Sequence of chain 2.A:
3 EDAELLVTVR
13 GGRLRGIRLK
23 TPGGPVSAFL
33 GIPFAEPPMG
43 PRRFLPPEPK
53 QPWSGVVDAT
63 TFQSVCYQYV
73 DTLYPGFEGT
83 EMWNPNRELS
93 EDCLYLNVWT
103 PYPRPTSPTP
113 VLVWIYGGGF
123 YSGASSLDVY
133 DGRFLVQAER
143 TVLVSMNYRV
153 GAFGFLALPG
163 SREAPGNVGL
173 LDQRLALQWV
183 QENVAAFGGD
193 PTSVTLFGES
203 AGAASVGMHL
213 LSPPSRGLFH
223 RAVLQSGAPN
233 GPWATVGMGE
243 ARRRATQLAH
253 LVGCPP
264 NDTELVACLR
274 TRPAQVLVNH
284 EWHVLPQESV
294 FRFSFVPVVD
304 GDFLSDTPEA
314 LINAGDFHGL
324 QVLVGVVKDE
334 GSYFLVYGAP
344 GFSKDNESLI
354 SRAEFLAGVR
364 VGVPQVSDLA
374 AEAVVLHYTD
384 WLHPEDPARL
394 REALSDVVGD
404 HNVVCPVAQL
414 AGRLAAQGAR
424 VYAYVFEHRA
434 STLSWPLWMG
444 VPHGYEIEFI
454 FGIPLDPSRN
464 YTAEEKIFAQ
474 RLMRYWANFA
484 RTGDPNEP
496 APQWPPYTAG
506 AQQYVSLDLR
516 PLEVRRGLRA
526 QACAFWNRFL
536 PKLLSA

A protein and the small-molecule ligand that binds it are described below.
Small molecule (SMILES): CCOP(=O)(O)N(C)C

Binding-site contacts:
Ligand atom C04 contacts residue ALA203 of chain 2.A at 4.3 Å (hydrophobic).
Ligand atom O06 contacts residue SER202 of chain 2.A at 2.2 Å (h-bond).
Ligand atom O02 contacts residue SER202 of chain 2.A at 2.2 Å (h-bond).
Ligand atom O06 contacts residue HIS446 of chain 2.A at 2.4 Å (h-bond).
Ligand atom C04 contacts residue PHE294 of chain 2.A at 3.5 Å (hydrophobic).
Ligand atom C08 contacts residue PHE337 of chain 2.A at 4.0 Å (hydrophobic).
Ligand atom P01 contacts residue GLY121 of chain 2.A at 3.9 Å.
Ligand atom N03 contacts residue PHE294 of chain 2.A at 4.2 Å.
Ligand atom C04 contacts residue TRP235 of chain 2.A at 3.4 Å (hydrophobic).
Ligand atom P01 contacts residue GLY120 of chain 2.A at 4.0 Å.
Ligand atom C04 contacts residue SER202 of chain 2.A at 2.9 Å.
Ligand atom P01 contacts residue SER202 of chain 2.A at 1.2 Å.
Ligand atom C07 contacts residue HIS446 of chain 2.A at 3.1 Å.
Ligand atom C05 contacts residue PHE294 of chain 2.A at 4.1 Å (hydrophobic).
Ligand atom N03 contacts residue PHE337 of chain 2.A at 4.4 Å.
Ligand atom C05 contacts residue SER202 of chain 2.A at 3.7 Å.
Ligand atom O06 contacts residue PHE337 of chain 2.A at 4.4 Å.
Ligand atom N03 contacts residue PHE296 of chain 2.A at 4.2 Å.
Ligand atom N03 contacts residue SER202 of chain 2.A at 2.4 Å (h-bond).
Ligand atom C05 contacts residue PHE296 of chain 2.A at 3.4 Å (hydrophobic).
Ligand atom C08 contacts residue HIS446 of chain 2.A at 4.1 Å.
Ligand atom O06 contacts residue GLU201 of chain 2.A at 4.0 Å.
Ligand atom C05 contacts residue GLY121 of chain 2.A at 4.2 Å.
Ligand atom C07 contacts residue SER202 of chain 2.A at 3.4 Å.
Ligand atom O02 contacts residue GLY121 of chain 2.A at 2.7 Å (h-bond).
Ligand atom C07 contacts residue GLY120 of chain 2.A at 4.4 Å.
Ligand atom C08 contacts residue SER202 of chain 2.A at 4.2 Å.
Ligand atom O02 contacts residue GLY120 of chain 2.A at 2.7 Å (h-bond).
Ligand atom N03 contacts residue ALA203 of chain 2.A at 4.4 Å.
Ligand atom P01 contacts residue ALA203 of chain 2.A at 3.5 Å.
Ligand atom P01 contacts residue HIS446 of chain 2.A at 3.8 Å.
Ligand atom C04 contacts residue PHE296 of chain 2.A at 4.0 Å (hydrophobic).
Ligand atom O02 contacts residue GLY119 of chain 2.A at 3.8 Å.
Ligand atom C05 contacts residue PHE337 of chain 2.A at 3.5 Å (hydrophobic).
Ligand atom N03 contacts residue GLY121 of chain 2.A at 4.2 Å.
Ligand atom C07 contacts residue GLU201 of chain 2.A at 4.2 Å.
Ligand atom O02 contacts residue ALA203 of chain 2.A at 3.5 Å (h-bond).